A protein and the small-molecule ligand that binds it are described below.
Small molecule (SMILES): N[C@@H](CCC(=O)O)C(=O)O

Sequence of chain 1.B:
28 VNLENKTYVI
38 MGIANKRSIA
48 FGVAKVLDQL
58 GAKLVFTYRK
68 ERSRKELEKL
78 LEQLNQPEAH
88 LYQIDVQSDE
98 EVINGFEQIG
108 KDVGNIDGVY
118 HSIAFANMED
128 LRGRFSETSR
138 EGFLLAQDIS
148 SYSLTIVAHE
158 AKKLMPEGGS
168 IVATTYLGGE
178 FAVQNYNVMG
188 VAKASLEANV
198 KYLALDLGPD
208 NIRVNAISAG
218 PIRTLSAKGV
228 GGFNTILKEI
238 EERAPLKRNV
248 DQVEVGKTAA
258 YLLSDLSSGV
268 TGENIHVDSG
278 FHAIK

Binding-site contacts:
Ligand atom C contacts residue ARG129 of chain 1.B at 3.2 Å.
Ligand atom CG contacts residue GLY228 of chain 1.B at 4.3 Å.
Ligand atom CD contacts residue PHE230 of chain 1.B at 3.9 Å (hydrophobic).
Ligand atom OXT contacts residue ARG129 of chain 1.B at 4.1 Å.
Ligand atom O contacts residue ARG129 of chain 1.B at 3.0 Å (salt-bridge).
Ligand atom CD contacts residue VAL227 of chain 1.B at 3.4 Å (hydrophobic).
Ligand atom CB contacts residue VAL227 of chain 1.B at 4.3 Å (hydrophobic).
Ligand atom OE2 contacts residue VAL227 of chain 1.B at 3.5 Å (h-bond).
Ligand atom OE1 contacts residue GLY229 of chain 1.B at 3.8 Å.
Ligand atom CG contacts residue GLY229 of chain 1.B at 4.4 Å.
Ligand atom OE1 contacts residue ASN231 of chain 1.B at 4.1 Å.
Ligand atom CG contacts residue VAL227 of chain 1.B at 3.9 Å (hydrophobic).
Ligand atom CD contacts residue LYS225 of chain 1.B at 4.0 Å.
Ligand atom CA contacts residue ARG129 of chain 1.B at 3.0 Å.
Ligand atom OE2 contacts residue ARG129 of chain 1.B at 4.1 Å.
Ligand atom CB contacts residue GLY228 of chain 1.B at 4.1 Å.
Ligand atom CB contacts residue GLY229 of chain 1.B at 3.6 Å.
Ligand atom OXT contacts residue GLY229 of chain 1.B at 3.3 Å (h-bond).
Ligand atom CG contacts residue LYS225 of chain 1.B at 3.8 Å.
Ligand atom N contacts residue ARG129 of chain 1.B at 4.2 Å.
Ligand atom OE2 contacts residue ALA224 of chain 1.B at 3.4 Å (h-bond).
Ligand atom CG contacts residue ARG129 of chain 1.B at 3.0 Å.
Ligand atom CD contacts residue ALA224 of chain 1.B at 4.5 Å (hydrophobic).
Ligand atom C contacts residue GLY228 of chain 1.B at 4.3 Å.
Ligand atom CA contacts residue GLY228 of chain 1.B at 4.5 Å.
Ligand atom CB contacts residue ARG129 of chain 1.B at 3.8 Å.
Ligand atom OE1 contacts residue PHE230 of chain 1.B at 3.3 Å (h-bond).
Ligand atom CD contacts residue ARG129 of chain 1.B at 4.0 Å.
Ligand atom C contacts residue GLY229 of chain 1.B at 4.2 Å.
Ligand atom OE1 contacts residue VAL227 of chain 1.B at 3.7 Å.
Ligand atom OE2 contacts residue PHE230 of chain 1.B at 3.6 Å.
Ligand atom CD contacts residue GLY229 of chain 1.B at 4.3 Å.
Ligand atom OE2 contacts residue LYS225 of chain 1.B at 3.2 Å (salt-bridge).
Ligand atom OXT contacts residue GLY228 of chain 1.B at 4.1 Å.